The protein below binds the small molecule below.
Small molecule (SMILES): Nc1cncc(-c2cn3ccnc3c(Nc3ccc(N4CCN(C5COC5)CC4)cc3)n2)n1

Binding-site contacts:
Ligand atom C18 contacts residue ALA89 of chain 1.A at 3.1 Å (hydrophobic).
Ligand atom C18 contacts residue GLU90 of chain 1.A at 3.5 Å.
Ligand atom C08 contacts residue GLU87 of chain 1.A at 3.1 Å.
Ligand atom C22 contacts residue LEU15 of chain 1.A at 3.7 Å (hydrophobic).
Ligand atom C14 contacts residue ASP150 of chain 1.A at 3.6 Å.
Ligand atom C19 contacts residue GLU90 of chain 1.A at 3.3 Å.
Ligand atom C08 contacts residue LEU139 of chain 1.A at 3.6 Å (hydrophobic).
Ligand atom C05 contacts residue LEU139 of chain 1.A at 3.3 Å (hydrophobic).
Ligand atom C12 contacts residue VAL23 of chain 1.A at 3.7 Å (hydrophobic).
Ligand atom N09 contacts residue ALA38 of chain 1.A at 3.6 Å.
Ligand atom C21 contacts residue LEU15 of chain 1.A at 3.8 Å (hydrophobic).
Ligand atom C05 contacts residue ALA38 of chain 1.A at 3.5 Å (hydrophobic).
Ligand atom C18 contacts residue GLY92 of chain 1.A at 3.4 Å.
Ligand atom N33 contacts residue ASP150 of chain 1.A at 3.0 Å (salt-bridge).
Ligand atom C07 contacts residue MET86 of chain 1.A at 3.5 Å (hydrophobic).
Ligand atom N16 contacts residue GLY16 of chain 1.A at 3.3 Å.
Ligand atom C15 contacts residue VAL23 of chain 1.A at 3.6 Å (hydrophobic).
Ligand atom C17 contacts residue VAL23 of chain 1.A at 3.8 Å (hydrophobic).
Ligand atom N04 contacts residue ALA38 of chain 1.A at 3.6 Å.
Ligand atom N10 contacts residue ALA89 of chain 1.A at 3.2 Å (h-bond).
Ligand atom C14 contacts residue VAL23 of chain 1.A at 3.6 Å (hydrophobic).
Ligand atom N09 contacts residue GLU87 of chain 1.A at 3.9 Å.
Ligand atom C07 contacts residue LEU139 of chain 1.A at 3.4 Å (hydrophobic).
Ligand atom N04 contacts residue LEU139 of chain 1.A at 3.2 Å.
Ligand atom N13 contacts residue VAL23 of chain 1.A at 3.8 Å.
Ligand atom N13 contacts residue ASP150 of chain 1.A at 3.8 Å.
Ligand atom C30 contacts residue LYS13 of chain 1.A at 3.8 Å.
Ligand atom N16 contacts residue VAL23 of chain 1.A at 3.8 Å.
Ligand atom C11 contacts residue GLY92 of chain 1.A at 3.6 Å.
Ligand atom C21 contacts residue PRO93 of chain 1.A at 3.8 Å (hydrophobic).
Ligand atom C19 contacts residue GLY92 of chain 1.A at 3.6 Å.
Ligand atom N33 contacts residue LYS40 of chain 1.A at 3.7 Å.
Ligand atom N09 contacts residue ALA89 of chain 1.A at 3.0 Å (h-bond).
Ligand atom C08 contacts residue ALA89 of chain 1.A at 3.6 Å (hydrophobic).
Ligand atom C11 contacts residue ALA89 of chain 1.A at 3.6 Å (hydrophobic).
Ligand atom N09 contacts residue LEU139 of chain 1.A at 3.6 Å.
Ligand atom C03 contacts residue LEU139 of chain 1.A at 3.7 Å (hydrophobic).
Ligand atom C22 contacts residue PRO93 of chain 1.A at 3.8 Å (hydrophobic).
Ligand atom C08 contacts residue ALA38 of chain 1.A at 3.7 Å (hydrophobic).
Ligand atom C07 contacts residue ALA38 of chain 1.A at 3.8 Å (hydrophobic).

Sequence of chain 1.A:
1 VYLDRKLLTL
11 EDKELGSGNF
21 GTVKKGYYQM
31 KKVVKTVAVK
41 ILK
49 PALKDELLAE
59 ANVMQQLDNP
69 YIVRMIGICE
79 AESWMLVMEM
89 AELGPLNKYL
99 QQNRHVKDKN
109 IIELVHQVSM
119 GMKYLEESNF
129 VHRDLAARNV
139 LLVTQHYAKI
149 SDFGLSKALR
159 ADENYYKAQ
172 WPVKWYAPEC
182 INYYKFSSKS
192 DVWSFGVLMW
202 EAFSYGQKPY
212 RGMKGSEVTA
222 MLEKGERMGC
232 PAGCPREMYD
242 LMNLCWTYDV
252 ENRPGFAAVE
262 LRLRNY